Binding-site contacts:
Ligand atom CG contacts residue ARG119 of chain 1.A at 3.3 Å.
Ligand atom O contacts residue ARG114 of chain 1.A at 2.5 Å (salt-bridge).
Ligand atom OE2 contacts residue TYR121 of chain 1.A at 3.1 Å (h-bond).
Ligand atom C contacts residue LEU500 of chain 1.A at 3.7 Å (hydrophobic).
Ligand atom CA contacts residue LEU466 of chain 1.A at 3.6 Å (hydrophobic).
Ligand atom O contacts residue TYR121 of chain 1.A at 3.6 Å (h-bond).
Ligand atom OE2 contacts residue ALA498 of chain 1.A at 3.7 Å.
Ligand atom CD1 contacts residue TYR180 of chain 1.A at 3.4 Å (hydrophobic).
Ligand atom CB contacts residue LEU500 of chain 1.A at 3.5 Å (hydrophobic).
Ligand atom CB contacts residue ARG114 of chain 1.A at 3.0 Å.
Ligand atom O contacts residue TYR180 of chain 1.A at 3.5 Å.
Ligand atom CB contacts residue LEU466 of chain 1.A at 3.1 Å (hydrophobic).
Ligand atom O contacts residue ARG119 of chain 1.A at 2.6 Å (salt-bridge).
Ligand atom N contacts residue ARG443 of chain 1.A at 3.7 Å.
Ligand atom CB contacts residue ARG119 of chain 1.A at 3.0 Å.
Ligand atom CD contacts residue ARG445 of chain 1.A at 3.4 Å.
Ligand atom OE2 contacts residue ARG114 of chain 1.A at 3.5 Å (salt-bridge).
Ligand atom OE1 contacts residue ARG445 of chain 1.A at 3.1 Å (salt-bridge).
Ligand atom C contacts residue ARG114 of chain 1.A at 3.4 Å.
Ligand atom OE2 contacts residue ARG445 of chain 1.A at 3.0 Å (salt-bridge).
Ligand atom O contacts residue ARG114 of chain 1.A at 3.7 Å.
Ligand atom CB contacts residue ARG443 of chain 1.A at 3.7 Å.
Ligand atom CA contacts residue LEU500 of chain 1.A at 3.5 Å (hydrophobic).
Ligand atom C contacts residue ARG114 of chain 1.A at 3.6 Å.
Ligand atom N contacts residue ARG114 of chain 1.A at 3.8 Å.
Ligand atom OE1 contacts residue GLU179 of chain 1.A at 3.1 Å (salt-bridge).
Ligand atom NE2 contacts residue GLU179 of chain 1.A at 3.4 Å (salt-bridge).
Ligand atom N contacts residue LEU500 of chain 1.A at 3.3 Å.
Ligand atom O contacts residue ARG119 of chain 1.A at 2.6 Å (salt-bridge).
Ligand atom CD2 contacts residue LEU182 of chain 1.A at 3.7 Å (hydrophobic).
Ligand atom CA contacts residue ARG445 of chain 1.A at 3.6 Å.
Ligand atom CD1 contacts residue GLU439 of chain 1.A at 3.6 Å.
Ligand atom OG contacts residue ARG443 of chain 1.A at 2.6 Å (salt-bridge).
Ligand atom OE1 contacts residue ARG443 of chain 1.A at 2.6 Å (salt-bridge).
Ligand atom C contacts residue ARG119 of chain 1.A at 3.5 Å.
Ligand atom CB contacts residue VAL441 of chain 1.A at 3.7 Å (hydrophobic).
Ligand atom CD1 contacts residue ARG508 of chain 1.A at 3.4 Å.
Ligand atom CD contacts residue ARG443 of chain 1.A at 3.7 Å.
Ligand atom O contacts residue LEU500 of chain 1.A at 3.8 Å.
Ligand atom CD contacts residue GLU179 of chain 1.A at 3.7 Å.

This small molecule binds to this protein.
Small molecule (SMILES): CC(C)C[C@H](NC(=O)[C@H](CO)NC(=O)[C@H](C)NC(=O)[C@@H](N)CC(C)C)C(=O)N[C@@H](CCC(=O)O)C(=O)N[C@@H](CO)C(=O)N[C@@H](CCC(N)=O)C(=O)N[C@@H](CO)C(=O)O

Sequence of chain 1.A:
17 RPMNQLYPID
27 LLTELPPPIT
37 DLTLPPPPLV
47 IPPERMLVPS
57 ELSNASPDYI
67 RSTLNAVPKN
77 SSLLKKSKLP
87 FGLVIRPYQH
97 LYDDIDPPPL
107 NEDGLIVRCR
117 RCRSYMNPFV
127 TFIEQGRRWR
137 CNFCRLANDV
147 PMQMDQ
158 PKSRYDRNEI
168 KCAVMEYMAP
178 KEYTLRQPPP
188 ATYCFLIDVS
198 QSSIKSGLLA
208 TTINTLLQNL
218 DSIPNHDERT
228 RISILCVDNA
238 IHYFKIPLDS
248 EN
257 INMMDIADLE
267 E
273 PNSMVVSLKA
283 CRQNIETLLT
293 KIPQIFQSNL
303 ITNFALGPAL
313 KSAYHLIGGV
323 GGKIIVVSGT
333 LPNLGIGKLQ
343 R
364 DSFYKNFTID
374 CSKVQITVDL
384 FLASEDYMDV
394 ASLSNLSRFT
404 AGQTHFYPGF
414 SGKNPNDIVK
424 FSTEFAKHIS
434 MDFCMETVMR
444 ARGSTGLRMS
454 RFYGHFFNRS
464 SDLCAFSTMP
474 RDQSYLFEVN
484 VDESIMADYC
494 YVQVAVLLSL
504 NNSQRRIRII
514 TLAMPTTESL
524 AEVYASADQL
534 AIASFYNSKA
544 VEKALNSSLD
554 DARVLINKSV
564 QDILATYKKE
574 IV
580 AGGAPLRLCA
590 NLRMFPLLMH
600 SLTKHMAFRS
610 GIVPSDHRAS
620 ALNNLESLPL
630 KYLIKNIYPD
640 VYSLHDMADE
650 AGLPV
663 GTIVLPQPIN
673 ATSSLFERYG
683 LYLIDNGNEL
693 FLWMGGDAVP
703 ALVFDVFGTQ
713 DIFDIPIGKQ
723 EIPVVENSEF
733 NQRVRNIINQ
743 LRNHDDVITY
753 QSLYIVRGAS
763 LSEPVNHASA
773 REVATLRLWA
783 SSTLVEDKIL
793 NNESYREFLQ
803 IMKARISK